Sequence of chain 1.B:
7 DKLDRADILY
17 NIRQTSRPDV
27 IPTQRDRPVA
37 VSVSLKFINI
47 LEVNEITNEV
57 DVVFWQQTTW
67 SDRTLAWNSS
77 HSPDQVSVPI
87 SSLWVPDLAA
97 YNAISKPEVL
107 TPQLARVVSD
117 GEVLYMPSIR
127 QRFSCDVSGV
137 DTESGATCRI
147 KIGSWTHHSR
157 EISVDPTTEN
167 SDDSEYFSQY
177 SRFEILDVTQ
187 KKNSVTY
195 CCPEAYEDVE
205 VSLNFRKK

The protein below binds the small molecule below.
Small molecule (SMILES): CN1CCC[C@H]1c1cncc(F)c1

Binding-site contacts:
Ligand atom F13 contacts residue TYR200 of chain 1.B at 4.2 Å.
Ligand atom C7 contacts residue TYR193 of chain 1.B at 4.1 Å (hydrophobic).
Ligand atom C9 contacts residue MET122 of chain 1.C at 4.4 Å (hydrophobic).
Ligand atom C3 contacts residue TYR200 of chain 1.B at 3.3 Å (hydrophobic).
Ligand atom C2 contacts residue MET122 of chain 1.C at 3.8 Å (hydrophobic).
Ligand atom N1 contacts residue MET122 of chain 1.C at 3.1 Å (h-bond).
Ligand atom C9 contacts residue TRP151 of chain 1.B at 4.0 Å (hydrophobic).
Ligand atom C8 contacts residue TYR193 of chain 1.B at 3.7 Å (hydrophobic).
Ligand atom C5 contacts residue THR152 of chain 1.B at 4.2 Å.
Ligand atom C6 contacts residue TRP151 of chain 1.B at 3.5 Å (hydrophobic).
Ligand atom C3 contacts residue TRP151 of chain 1.B at 3.5 Å (hydrophobic).
Ligand atom C4 contacts residue TRP151 of chain 1.B at 3.8 Å (hydrophobic).
Ligand atom C6 contacts residue TYR200 of chain 1.B at 3.6 Å (hydrophobic).
Ligand atom C9 contacts residue TRP61 of chain 1.C at 3.7 Å (hydrophobic).
Ligand atom C1 contacts residue TRP151 of chain 1.B at 3.0 Å (hydrophobic).
Ligand atom C10 contacts residue TYR200 of chain 1.B at 3.5 Å (hydrophobic).
Ligand atom C2 contacts residue TYR200 of chain 1.B at 4.1 Å (hydrophobic).
Ligand atom C4 contacts residue TYR200 of chain 1.B at 4.3 Å (hydrophobic).
Ligand atom C7 contacts residue MET122 of chain 1.C at 3.5 Å (hydrophobic).
Ligand atom C7 contacts residue TYR200 of chain 1.B at 4.1 Å (hydrophobic).
Ligand atom F13 contacts residue ARG112 of chain 1.C at 3.4 Å.
Ligand atom C8 contacts residue MET122 of chain 1.C at 3.4 Å (hydrophobic).
Ligand atom N2 contacts residue TYR200 of chain 1.B at 4.5 Å.
Ligand atom N2 contacts residue TRP151 of chain 1.B at 3.4 Å (h-bond).
Ligand atom C10 contacts residue TYR97 of chain 1.B at 3.8 Å (hydrophobic).
Ligand atom N1 contacts residue TRP151 of chain 1.B at 3.0 Å (h-bond).
Ligand atom C10 contacts residue TRP151 of chain 1.B at 3.5 Å (hydrophobic).
Ligand atom C5 contacts residue MET122 of chain 1.C at 3.7 Å (hydrophobic).
Ligand atom C3 contacts residue THR152 of chain 1.B at 4.5 Å.
Ligand atom C10 contacts residue SER150 of chain 1.B at 3.6 Å.
Ligand atom C6 contacts residue MET122 of chain 1.C at 4.2 Å (hydrophobic).
Ligand atom C9 contacts residue TYR193 of chain 1.B at 3.9 Å (hydrophobic).
Ligand atom C2 contacts residue TRP151 of chain 1.B at 3.0 Å (hydrophobic).
Ligand atom C4 contacts residue THR152 of chain 1.B at 4.4 Å.
Ligand atom C8 contacts residue TRP61 of chain 1.C at 3.4 Å (hydrophobic).
Ligand atom C1 contacts residue MET122 of chain 1.C at 3.4 Å (hydrophobic).
Ligand atom C5 contacts residue TRP151 of chain 1.B at 3.8 Å (hydrophobic).

Sequence of chain 1.C:
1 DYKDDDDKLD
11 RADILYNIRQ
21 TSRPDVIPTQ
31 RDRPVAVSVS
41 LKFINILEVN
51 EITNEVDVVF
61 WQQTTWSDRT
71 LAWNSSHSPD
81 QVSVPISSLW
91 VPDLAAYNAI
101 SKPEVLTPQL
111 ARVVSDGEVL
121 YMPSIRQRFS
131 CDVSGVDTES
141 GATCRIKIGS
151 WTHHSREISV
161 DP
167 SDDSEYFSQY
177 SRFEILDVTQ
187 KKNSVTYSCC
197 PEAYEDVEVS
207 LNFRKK